Sequence of chain 1.B:
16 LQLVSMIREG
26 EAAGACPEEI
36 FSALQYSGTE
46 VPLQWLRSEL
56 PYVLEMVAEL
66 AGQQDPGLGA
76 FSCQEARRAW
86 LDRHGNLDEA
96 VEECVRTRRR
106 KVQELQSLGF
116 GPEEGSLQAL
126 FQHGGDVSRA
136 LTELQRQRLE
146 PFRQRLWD

This protein binds this small molecule.
Small molecule (SMILES): CC(=O)Nc1ccc(NC(C)=O)cc1

Binding-site contacts:
Ligand atom CD contacts residue ALA10 of chain 1.C at 3.9 Å (hydrophobic).
Ligand atom CB contacts residue PHE36 of chain 1.B at 4.0 Å (hydrophobic).
Ligand atom CB contacts residue GLN40 of chain 1.B at 4.1 Å.
Ligand atom CA contacts residue GLN40 of chain 1.B at 4.2 Å.
Ligand atom CJ contacts residue CYS7 of chain 1.C at 2.8 Å (hydrophobic).
Ligand atom OB contacts residue ALA11 of chain 1.C at 3.9 Å.
Ligand atom CJ contacts residue ALA10 of chain 1.C at 4.3 Å (hydrophobic).
Ligand atom CA contacts residue PHE36 of chain 1.B at 4.4 Å (hydrophobic).
Ligand atom CF contacts residue CYS14 of chain 1.C at 4.5 Å (hydrophobic).
Ligand atom CB contacts residue ALA11 of chain 1.C at 4.2 Å (hydrophobic).
Ligand atom OB contacts residue CYS14 of chain 1.C at 3.6 Å (h-bond).
Ligand atom NB contacts residue CYS7 of chain 1.C at 2.9 Å (h-bond).
Ligand atom OA contacts residue CYS7 of chain 1.C at 3.9 Å.
Ligand atom CG contacts residue CYS14 of chain 1.C at 2.9 Å (hydrophobic).
Ligand atom OA contacts residue ALA10 of chain 1.C at 3.6 Å.
Ligand atom CK contacts residue CYS7 of chain 1.C at 1.9 Å (hydrophobic).
Ligand atom CC contacts residue CYS7 of chain 1.C at 4.2 Å (hydrophobic).
Ligand atom NA contacts residue CYS14 of chain 1.C at 3.5 Å (h-bond).
Ligand atom CA contacts residue ALA11 of chain 1.C at 4.1 Å (hydrophobic).
Ligand atom CF contacts residue ALA11 of chain 1.C at 4.1 Å (hydrophobic).
Ligand atom CE contacts residue ALA11 of chain 1.C at 4.2 Å (hydrophobic).
Ligand atom CD contacts residue ALA11 of chain 1.C at 4.2 Å (hydrophobic).
Ligand atom CH contacts residue CYS14 of chain 1.C at 1.9 Å (hydrophobic).
Ligand atom CE contacts residue ALA10 of chain 1.C at 4.2 Å (hydrophobic).
Ligand atom CG contacts residue ALA11 of chain 1.C at 4.4 Å (hydrophobic).

Sequence of chain 1.C:
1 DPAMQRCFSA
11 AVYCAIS